Sequence of chain 1.A:
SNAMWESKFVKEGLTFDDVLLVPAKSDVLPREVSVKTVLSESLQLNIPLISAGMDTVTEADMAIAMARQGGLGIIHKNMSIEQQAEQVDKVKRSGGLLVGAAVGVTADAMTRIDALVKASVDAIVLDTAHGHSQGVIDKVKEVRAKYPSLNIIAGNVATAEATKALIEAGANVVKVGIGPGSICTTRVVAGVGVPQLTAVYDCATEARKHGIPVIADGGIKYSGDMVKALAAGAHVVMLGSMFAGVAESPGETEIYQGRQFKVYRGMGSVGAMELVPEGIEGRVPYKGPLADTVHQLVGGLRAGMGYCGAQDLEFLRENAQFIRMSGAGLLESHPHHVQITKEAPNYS

This protein binds this small molecule.
Small molecule (SMILES): N/C=N\c1c(C(=O)O)ncn1[C@@H]1O[C@H](COP(=O)(O)O)[C@@H](O)[C@H]1O

Binding-site contacts:
Ligand atom C1 contacts residue GLY266 of chain 1.A at 3.7 Å.
Ligand atom O3 contacts residue ALA52 of chain 1.A at 3.5 Å.
Ligand atom O7 contacts residue SER182 of chain 1.A at 2.8 Å (h-bond).
Ligand atom O6 contacts residue SER182 of chain 1.A at 2.7 Å (h-bond).
Ligand atom O4 contacts residue GLY218 of chain 1.A at 3.5 Å.
Ligand atom O7 contacts residue GLY219 of chain 1.A at 2.8 Å (h-bond).
Ligand atom O1 contacts residue GLY266 of chain 1.A at 3.2 Å.
Ligand atom O4 contacts residue GLY181 of chain 1.A at 3.3 Å.
Ligand atom C1 contacts residue GLU292 of chain 1.A at 3.6 Å.
Ligand atom N3 contacts residue CYS184 of chain 1.A at 2.7 Å (h-bond).
Ligand atom O7 contacts residue GLY181 of chain 1.A at 3.4 Å.
Ligand atom C1 contacts residue ILE183 of chain 1.A at 3.7 Å (hydrophobic).
Ligand atom N1 contacts residue ILE183 of chain 1.A at 3.5 Å.
Ligand atom C10 contacts residue CYS184 of chain 1.A at 1.9 Å (hydrophobic).
Ligand atom C6 contacts residue ASP217 of chain 1.A at 3.4 Å.
Ligand atom C2 contacts residue ILE183 of chain 1.A at 3.3 Å (hydrophobic).
Ligand atom N1 contacts residue MET267 of chain 1.A at 3.0 Å (h-bond).
Ligand atom O3 contacts residue MET238 of chain 1.A at 3.6 Å (h-bond).
Ligand atom N1 contacts residue GLY266 of chain 1.A at 3.6 Å.
Ligand atom O1 contacts residue GLY293 of chain 1.A at 3.5 Å.
Ligand atom O3 contacts residue ASP217 of chain 1.A at 2.6 Å (salt-bridge).
Ligand atom C7 contacts residue ASP217 of chain 1.A at 3.5 Å.
Ligand atom N4 contacts residue THR186 of chain 1.A at 3.0 Å (h-bond).
Ligand atom O5 contacts residue SER241 of chain 1.A at 3.4 Å (h-bond).
Ligand atom O6 contacts residue TYR264 of chain 1.A at 2.6 Å (h-bond).
Ligand atom O9 contacts residue GLY293 of chain 1.A at 3.4 Å.
Ligand atom O5 contacts residue GLY240 of chain 1.A at 2.8 Å (h-bond).
Ligand atom O9 contacts residue CYS184 of chain 1.A at 3.3 Å.
Ligand atom C9 contacts residue ILE183 of chain 1.A at 3.4 Å (hydrophobic).
Ligand atom O2 contacts residue ASN156 of chain 1.A at 3.7 Å.
Ligand atom O9 contacts residue GLU292 of chain 1.A at 2.6 Å (salt-bridge).
Ligand atom O2 contacts residue ASP217 of chain 1.A at 2.7 Å (salt-bridge).
Ligand atom O6 contacts residue SER241 of chain 1.A at 3.0 Å (h-bond).
Ligand atom N4 contacts residue CYS184 of chain 1.A at 2.7 Å (h-bond).
Ligand atom P1 contacts residue SER182 of chain 1.A at 3.7 Å.
Ligand atom O1 contacts residue MET267 of chain 1.A at 3.2 Å (h-bond).
Ligand atom O1 contacts residue GLY268 of chain 1.A at 2.6 Å (h-bond).
Ligand atom C2 contacts residue MET267 of chain 1.A at 3.7 Å (hydrophobic).
Ligand atom C3 contacts residue MET54 of chain 1.A at 3.6 Å (hydrophobic).
Ligand atom C8 contacts residue TYR264 of chain 1.A at 3.5 Å (hydrophobic).